The small molecule below binds the protein below.
Small molecule (SMILES): CC(=O)N[C@H]1[C@H](O[C@H]2[C@H](O)[C@@H](NC(C)=O)CO[C@@H]2CO)O[C@H](CO)[C@@H](O)[C@@H]1O

Sequence of chain 1.I:
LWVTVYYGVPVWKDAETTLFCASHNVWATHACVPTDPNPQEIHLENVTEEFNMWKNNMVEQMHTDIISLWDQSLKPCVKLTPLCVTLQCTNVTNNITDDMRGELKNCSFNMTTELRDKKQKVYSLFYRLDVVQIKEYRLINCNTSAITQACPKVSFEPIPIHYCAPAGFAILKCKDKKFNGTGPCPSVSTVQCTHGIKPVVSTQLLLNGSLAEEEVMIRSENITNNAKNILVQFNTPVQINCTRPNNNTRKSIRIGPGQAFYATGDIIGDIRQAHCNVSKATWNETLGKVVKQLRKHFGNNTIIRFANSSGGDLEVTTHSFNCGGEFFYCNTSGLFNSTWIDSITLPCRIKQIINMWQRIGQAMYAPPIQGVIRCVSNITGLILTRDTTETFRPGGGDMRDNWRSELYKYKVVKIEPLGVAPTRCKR

Binding-site contacts:
Ligand atom O3 contacts residue NAG1 of chain 1.VA at 4.2 Å.
Ligand atom C8 contacts residue SER368 of chain 1.I at 3.8 Å.
Ligand atom C6 contacts residue NAG1 of chain 1.VA at 3.8 Å.
Ligand atom C8 contacts residue ASN367 of chain 1.I at 4.3 Å.
Ligand atom C4 contacts residue NAG1 of chain 1.VA at 3.5 Å.
Ligand atom C7 contacts residue ASN367 of chain 1.I at 3.5 Å.
Ligand atom C3 contacts residue ASN367 of chain 1.I at 3.9 Å.
Ligand atom C5 contacts residue ASN367 of chain 1.I at 3.8 Å.
Ligand atom C8 contacts residue SER369 of chain 1.I at 3.9 Å.
Ligand atom C1 contacts residue ASN367 of chain 1.I at 1.5 Å.
Ligand atom C4 contacts residue ASN367 of chain 1.I at 4.4 Å.
Ligand atom C2 contacts residue NAG1 of chain 1.VA at 4.3 Å.
Ligand atom O5 contacts residue NAG1 of chain 1.VA at 3.8 Å.
Ligand atom O4 contacts residue NAG1 of chain 1.VA at 4.4 Å.
Ligand atom N2 contacts residue ASN367 of chain 1.I at 3.1 Å (h-bond).
Ligand atom C2 contacts residue ASN367 of chain 1.I at 2.5 Å.
Ligand atom C8 contacts residue NAG1 of chain 1.VA at 4.1 Å.
Ligand atom O7 contacts residue NAG1 of chain 1.VA at 3.0 Å (h-bond).
Ligand atom O7 contacts residue ASN367 of chain 1.I at 3.5 Å (h-bond).
Ligand atom C7 contacts residue NAG1 of chain 1.VA at 4.0 Å.
Ligand atom C3 contacts residue NAG1 of chain 1.VA at 4.5 Å.
Ligand atom C5 contacts residue NAG1 of chain 1.VA at 4.0 Å.
Ligand atom O5 contacts residue ASN367 of chain 1.I at 2.4 Å (h-bond).